The protein below binds the small molecule below.
Small molecule (SMILES): O=C(Nc1ccccc1)Nc1ccccc1

Binding-site contacts:
Ligand atom N9 contacts residue TRP111 of chain 1.A at 4.0 Å.
Ligand atom C10 contacts residue TYR278 of chain 1.A at 3.9 Å (hydrophobic).
Ligand atom C13 contacts residue PRO114 of chain 1.A at 3.9 Å (hydrophobic).
Ligand atom C8 contacts residue ASP110 of chain 1.A at 3.5 Å.
Ligand atom C2 contacts residue LEU195 of chain 1.A at 3.6 Å (hydrophobic).
Ligand atom C3 contacts residue TRP340 of chain 1.A at 3.6 Å (hydrophobic).
Ligand atom C14 contacts residue VAL142 of chain 1.A at 3.7 Å (hydrophobic).
Ligand atom C5 contacts residue TYR278 of chain 1.A at 4.1 Å (hydrophobic).
Ligand atom C8 contacts residue TYR278 of chain 1.A at 3.1 Å (hydrophobic).
Ligand atom C3 contacts residue VAL199 of chain 1.A at 3.9 Å (hydrophobic).
Ligand atom C15 contacts residue TRP111 of chain 1.A at 3.9 Å (hydrophobic).
Ligand atom C4 contacts residue PHE42 of chain 1.A at 3.7 Å (hydrophobic).
Ligand atom N9 contacts residue TYR278 of chain 1.A at 3.5 Å (h-bond).
Ligand atom N9 contacts residue ASP110 of chain 1.A at 3.0 Å (salt-bridge).
Ligand atom C16 contacts residue TRP111 of chain 1.A at 3.9 Å (hydrophobic).
Ligand atom C4 contacts residue HIS339 of chain 1.A at 3.1 Å.
Ligand atom C6 contacts residue TYR170 of chain 1.A at 3.5 Å (hydrophobic).
Ligand atom C1 contacts residue TYR170 of chain 1.A at 4.1 Å (hydrophobic).
Ligand atom C12 contacts residue ASP110 of chain 1.A at 4.0 Å.
Ligand atom C1 contacts residue LEU232 of chain 1.A at 3.8 Å (hydrophobic).
Ligand atom C12 contacts residue TRP111 of chain 1.A at 3.4 Å (hydrophobic).
Ligand atom O11 contacts residue TYR170 of chain 1.A at 2.4 Å (h-bond).
Ligand atom C5 contacts residue ASP110 of chain 1.A at 3.9 Å.
Ligand atom C13 contacts residue TRP111 of chain 1.A at 3.5 Å (hydrophobic).
Ligand atom C10 contacts residue ASP110 of chain 1.A at 4.0 Å.
Ligand atom C14 contacts residue ILE143 of chain 1.A at 3.6 Å (hydrophobic).
Ligand atom C4 contacts residue ASP110 of chain 1.A at 3.9 Å.
Ligand atom C16 contacts residue GLN171 of chain 1.A at 3.8 Å.
Ligand atom C8 contacts residue TYR170 of chain 1.A at 3.6 Å (hydrophobic).
Ligand atom C2 contacts residue VAL199 of chain 1.A at 3.8 Å (hydrophobic).
Ligand atom C16 contacts residue TYR278 of chain 1.A at 3.7 Å (hydrophobic).
Ligand atom C10 contacts residue TRP111 of chain 1.A at 3.7 Å (hydrophobic).
Ligand atom C10 contacts residue ILE143 of chain 1.A at 4.0 Å (hydrophobic).
Ligand atom N7 contacts residue ASP110 of chain 1.A at 2.9 Å (salt-bridge).
Ligand atom N7 contacts residue TYR278 of chain 1.A at 3.5 Å (h-bond).
Ligand atom O11 contacts residue TYR278 of chain 1.A at 3.2 Å (h-bond).
Ligand atom C14 contacts residue TRP111 of chain 1.A at 3.6 Å (hydrophobic).
Ligand atom C3 contacts residue HIS339 of chain 1.A at 3.5 Å.
Ligand atom C15 contacts residue ILE143 of chain 1.A at 3.5 Å (hydrophobic).
Ligand atom C16 contacts residue ILE143 of chain 1.A at 3.7 Å (hydrophobic).

Sequence of chain 1.A:
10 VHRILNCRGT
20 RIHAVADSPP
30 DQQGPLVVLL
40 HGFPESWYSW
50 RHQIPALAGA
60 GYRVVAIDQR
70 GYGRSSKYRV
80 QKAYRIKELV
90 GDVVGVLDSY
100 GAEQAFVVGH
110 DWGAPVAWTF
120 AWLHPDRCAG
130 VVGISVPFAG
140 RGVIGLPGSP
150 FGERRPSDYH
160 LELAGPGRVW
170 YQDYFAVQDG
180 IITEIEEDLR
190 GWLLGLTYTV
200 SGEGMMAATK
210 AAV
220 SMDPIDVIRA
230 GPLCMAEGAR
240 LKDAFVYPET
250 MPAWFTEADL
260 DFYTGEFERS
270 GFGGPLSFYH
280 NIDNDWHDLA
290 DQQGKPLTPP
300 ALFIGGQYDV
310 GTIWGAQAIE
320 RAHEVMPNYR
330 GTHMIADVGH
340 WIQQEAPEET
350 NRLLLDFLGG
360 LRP